A small-molecule ligand and the protein it binds are described below.
Small molecule (SMILES): CC(=O)N[C@@H]1[C@@H](O)[C@H](O)[C@@H](CO)O[C@H]1O

Sequence of chain 1.D:
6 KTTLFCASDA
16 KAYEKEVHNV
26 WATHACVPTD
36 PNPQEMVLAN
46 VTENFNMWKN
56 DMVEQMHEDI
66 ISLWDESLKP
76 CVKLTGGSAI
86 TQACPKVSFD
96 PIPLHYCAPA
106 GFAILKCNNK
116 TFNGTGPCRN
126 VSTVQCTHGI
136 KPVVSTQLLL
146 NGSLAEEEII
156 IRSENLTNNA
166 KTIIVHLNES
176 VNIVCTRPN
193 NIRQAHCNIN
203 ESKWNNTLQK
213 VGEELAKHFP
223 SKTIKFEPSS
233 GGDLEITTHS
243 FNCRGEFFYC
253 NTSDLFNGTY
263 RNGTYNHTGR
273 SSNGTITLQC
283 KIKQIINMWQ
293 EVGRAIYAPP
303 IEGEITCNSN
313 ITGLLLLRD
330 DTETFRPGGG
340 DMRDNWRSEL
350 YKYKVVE

Binding-site contacts:
Ligand atom C1 contacts residue ASN163 of chain 1.D at 4.2 Å.
Ligand atom O6 contacts residue ASN163 of chain 1.D at 3.4 Å.
Ligand atom C5 contacts residue ASN160 of chain 1.D at 3.6 Å.
Ligand atom O5 contacts residue ASN160 of chain 1.D at 2.3 Å (h-bond).
Ligand atom C6 contacts residue THR162 of chain 1.D at 4.2 Å.
Ligand atom C1 contacts residue ASN160 of chain 1.D at 1.5 Å.
Ligand atom C6 contacts residue ASN163 of chain 1.D at 4.3 Å.
Ligand atom O6 contacts residue THR162 of chain 1.D at 3.7 Å.
Ligand atom O3 contacts residue ASN160 of chain 1.D at 4.1 Å.
Ligand atom O7 contacts residue ASN160 of chain 1.D at 3.6 Å (h-bond).
Ligand atom C3 contacts residue ASN160 of chain 1.D at 3.7 Å.
Ligand atom C4 contacts residue ASN160 of chain 1.D at 4.2 Å.
Ligand atom C5 contacts residue ASN163 of chain 1.D at 4.5 Å.
Ligand atom O5 contacts residue ASN163 of chain 1.D at 3.6 Å.
Ligand atom C7 contacts residue ASN160 of chain 1.D at 3.8 Å.
Ligand atom O4 contacts residue THR162 of chain 1.D at 4.3 Å.
Ligand atom N2 contacts residue ASN160 of chain 1.D at 3.3 Å (h-bond).
Ligand atom O5 contacts residue THR162 of chain 1.D at 4.1 Å.
Ligand atom C5 contacts residue THR162 of chain 1.D at 3.6 Å.
Ligand atom C2 contacts residue ASN160 of chain 1.D at 2.5 Å.
Ligand atom C1 contacts residue THR162 of chain 1.D at 4.0 Å.